This protein binds this small molecule.
Small molecule (SMILES): CC(=O)N[C@@H]1[C@@H](O)[C@H](O)[C@@H](CO)O[C@H]1O

Binding-site contacts:
Ligand atom C5 contacts residue ASN80 of chain 1.D at 3.8 Å.
Ligand atom O7 contacts residue GLN89 of chain 1.D at 3.5 Å (h-bond).
Ligand atom O5 contacts residue ASN80 of chain 1.D at 3.2 Å (h-bond).
Ligand atom C8 contacts residue ASN77 of chain 1.D at 4.4 Å.
Ligand atom C8 contacts residue ALA86 of chain 1.D at 4.0 Å (hydrophobic).
Ligand atom C3 contacts residue GLN89 of chain 1.D at 4.5 Å.
Ligand atom O7 contacts residue VAL87 of chain 1.D at 2.8 Å (h-bond).
Ligand atom C7 contacts residue ASN77 of chain 1.D at 3.2 Å.
Ligand atom C1 contacts residue ASN77 of chain 1.D at 1.4 Å.
Ligand atom O5 contacts residue LEU84 of chain 1.D at 4.2 Å.
Ligand atom N2 contacts residue ASN77 of chain 1.D at 2.8 Å (h-bond).
Ligand atom C4 contacts residue ASN77 of chain 1.D at 4.2 Å.
Ligand atom C1 contacts residue ASN80 of chain 1.D at 3.7 Å.
Ligand atom C7 contacts residue GLN89 of chain 1.D at 3.4 Å.
Ligand atom C7 contacts residue ALA86 of chain 1.D at 4.1 Å (hydrophobic).
Ligand atom N2 contacts residue GLN89 of chain 1.D at 3.7 Å.
Ligand atom O6 contacts residue LEU84 of chain 1.D at 3.9 Å.
Ligand atom C2 contacts residue ASN77 of chain 1.D at 2.4 Å.
Ligand atom O3 contacts residue GLN89 of chain 1.D at 3.4 Å (h-bond).
Ligand atom O7 contacts residue LEU85 of chain 1.D at 4.4 Å.
Ligand atom C8 contacts residue GLN89 of chain 1.D at 3.6 Å.
Ligand atom O5 contacts residue ASN77 of chain 1.D at 2.3 Å (h-bond).
Ligand atom C7 contacts residue VAL87 of chain 1.D at 3.9 Å (hydrophobic).
Ligand atom C2 contacts residue GLN89 of chain 1.D at 4.3 Å.
Ligand atom C6 contacts residue ASN80 of chain 1.D at 4.1 Å.
Ligand atom C5 contacts residue ASN77 of chain 1.D at 3.7 Å.
Ligand atom C8 contacts residue VAL87 of chain 1.D at 4.3 Å (hydrophobic).
Ligand atom C3 contacts residue ASN77 of chain 1.D at 3.7 Å.
Ligand atom O7 contacts residue ALA86 of chain 1.D at 3.2 Å.
Ligand atom O7 contacts residue ASN77 of chain 1.D at 3.3 Å (h-bond).

Sequence of chain 1.D:
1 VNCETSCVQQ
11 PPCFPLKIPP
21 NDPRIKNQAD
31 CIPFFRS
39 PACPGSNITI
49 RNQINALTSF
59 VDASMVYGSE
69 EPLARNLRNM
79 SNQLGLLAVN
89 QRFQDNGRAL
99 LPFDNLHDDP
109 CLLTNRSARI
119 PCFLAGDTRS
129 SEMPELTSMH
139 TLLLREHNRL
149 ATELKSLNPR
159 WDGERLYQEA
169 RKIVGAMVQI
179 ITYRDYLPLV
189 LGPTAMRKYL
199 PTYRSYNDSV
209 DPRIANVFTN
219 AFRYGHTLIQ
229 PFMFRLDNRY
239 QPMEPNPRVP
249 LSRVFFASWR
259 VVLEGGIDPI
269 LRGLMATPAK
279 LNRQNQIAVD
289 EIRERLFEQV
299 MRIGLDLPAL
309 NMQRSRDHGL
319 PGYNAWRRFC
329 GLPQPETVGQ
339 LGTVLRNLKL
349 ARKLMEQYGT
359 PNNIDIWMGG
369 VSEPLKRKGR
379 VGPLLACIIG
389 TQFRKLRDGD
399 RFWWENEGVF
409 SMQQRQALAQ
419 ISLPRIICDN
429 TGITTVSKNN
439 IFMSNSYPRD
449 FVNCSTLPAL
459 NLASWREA